Binding-site contacts:
Ligand atom C5' contacts residue LEU604 of chain 1.A at 4.2 Å (hydrophobic).
Ligand atom O3' contacts residue PHE470 of chain 1.A at 2.9 Å (h-bond).
Ligand atom O3' contacts residue HIS572 of chain 1.A at 4.0 Å.
Ligand atom C2 contacts residue TYR532 of chain 1.A at 4.1 Å (hydrophobic).
Ligand atom C1' contacts residue ASN576 of chain 1.A at 3.9 Å.
Ligand atom O2' contacts residue TYR603 of chain 1.A at 3.6 Å.
Ligand atom OP1 contacts residue LEU606 of chain 1.A at 3.5 Å (h-bond).
Ligand atom P contacts residue HIS572 of chain 1.A at 4.2 Å.
Ligand atom C4' contacts residue TYR603 of chain 1.A at 3.5 Å (hydrophobic).
Ligand atom O3' contacts residue ARG602 of chain 1.A at 3.6 Å.
Ligand atom C5 contacts residue TYR532 of chain 1.A at 3.3 Å (hydrophobic).
Ligand atom O3' contacts residue ALA469 of chain 1.A at 4.0 Å.
Ligand atom C3' contacts residue TYR532 of chain 1.A at 4.0 Å (hydrophobic).
Ligand atom OP1 contacts residue ASP467 of chain 1.A at 3.3 Å (salt-bridge).
Ligand atom P contacts residue ARG602 of chain 1.A at 4.2 Å.
Ligand atom N9 contacts residue TYR532 of chain 1.A at 4.0 Å.
Ligand atom OP1 contacts residue ARG602 of chain 1.A at 3.5 Å (salt-bridge).
Ligand atom O2' contacts residue LEU529 of chain 1.A at 4.0 Å.
Ligand atom O2' contacts residue ASN576 of chain 1.A at 2.8 Å (h-bond).
Ligand atom C1' contacts residue TYR603 of chain 1.A at 4.2 Å (hydrophobic).
Ligand atom C2' contacts residue ASN576 of chain 1.A at 3.7 Å.
Ligand atom N7 contacts residue TYR532 of chain 1.A at 3.3 Å.
Ligand atom N1 contacts residue TYR532 of chain 1.A at 3.5 Å.
Ligand atom O3' contacts residue LEU604 of chain 1.A at 3.8 Å.
Ligand atom C5' contacts residue TYR603 of chain 1.A at 3.2 Å (hydrophobic).
Ligand atom C4 contacts residue TYR532 of chain 1.A at 3.9 Å (hydrophobic).
Ligand atom OP1 contacts residue HIS572 of chain 1.A at 3.0 Å.
Ligand atom O2' contacts residue ASP577 of chain 1.A at 3.9 Å.
Ligand atom OP1 contacts residue ALA468 of chain 1.A at 3.3 Å (h-bond).
Ligand atom C5' contacts residue ALA468 of chain 1.A at 3.9 Å (hydrophobic).
Ligand atom C8 contacts residue TYR532 of chain 1.A at 3.5 Å (hydrophobic).
Ligand atom O2' contacts residue ARG602 of chain 1.A at 3.6 Å.
Ligand atom C2 contacts residue LEU529 of chain 1.A at 4.2 Å (hydrophobic).
Ligand atom N6 contacts residue TYR532 of chain 1.A at 2.4 Å.
Ligand atom N3 contacts residue LEU529 of chain 1.A at 4.1 Å.
Ligand atom O4' contacts residue TYR603 of chain 1.A at 3.5 Å.
Ligand atom O5' contacts residue TYR603 of chain 1.A at 4.2 Å.
Ligand atom C6 contacts residue TYR532 of chain 1.A at 3.2 Å (hydrophobic).
Ligand atom OP1 contacts residue SER605 of chain 1.A at 4.1 Å.
Ligand atom C3' contacts residue PHE470 of chain 1.A at 4.3 Å (hydrophobic).

A small-molecule ligand and the protein it binds are described below.
Small molecule (SMILES): Nc1ccn([C@@H]2O[C@H](CO)[C@@H](O[P](=O)(O)OC[C@H]3O[C@@H](n4ccc(N)nc4=O)[C@H](O)[C@@H]3O[P](=O)(O)OC[C@H]3O[C@@H](n4cnc5c(N)ncnc54)[C@H](O)[C@@H]3O[P](=O)(O)OC[C@H]3O[C@@H](n4cnc5c(N)ncnc54)[C@H](O)[C@@H]3O)[C@H]2O)c(=O)n1

Sequence of chain 1.A:
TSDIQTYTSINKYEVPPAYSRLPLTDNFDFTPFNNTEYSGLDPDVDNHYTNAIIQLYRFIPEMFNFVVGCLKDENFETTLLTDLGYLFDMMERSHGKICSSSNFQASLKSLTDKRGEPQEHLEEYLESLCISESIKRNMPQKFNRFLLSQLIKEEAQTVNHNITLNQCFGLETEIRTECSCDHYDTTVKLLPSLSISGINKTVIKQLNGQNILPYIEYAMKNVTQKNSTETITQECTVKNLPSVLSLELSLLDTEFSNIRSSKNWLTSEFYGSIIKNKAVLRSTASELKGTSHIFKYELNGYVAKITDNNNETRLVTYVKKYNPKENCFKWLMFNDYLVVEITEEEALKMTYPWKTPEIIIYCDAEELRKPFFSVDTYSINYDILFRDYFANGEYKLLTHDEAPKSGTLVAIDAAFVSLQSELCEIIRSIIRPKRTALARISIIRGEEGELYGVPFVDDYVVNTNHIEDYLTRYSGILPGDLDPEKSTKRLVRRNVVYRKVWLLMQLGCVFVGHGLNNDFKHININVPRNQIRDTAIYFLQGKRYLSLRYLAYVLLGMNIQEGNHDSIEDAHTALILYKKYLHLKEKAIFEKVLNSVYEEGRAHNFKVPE